Binding-site contacts:
Ligand atom OXT contacts residue VAL15 of chain 1.C at 4.0 Å.
Ligand atom C contacts residue LYS197 of chain 1.C at 3.5 Å.
Ligand atom O contacts residue LYS197 of chain 1.C at 3.8 Å.
Ligand atom CA contacts residue LYS197 of chain 1.C at 3.1 Å.
Ligand atom N contacts residue LYS197 of chain 1.C at 4.5 Å.
Ligand atom OXT contacts residue LYS197 of chain 1.C at 3.9 Å.

This small molecule binds to this protein.
Small molecule (SMILES): NCC(=O)O

Sequence of chain 1.C:
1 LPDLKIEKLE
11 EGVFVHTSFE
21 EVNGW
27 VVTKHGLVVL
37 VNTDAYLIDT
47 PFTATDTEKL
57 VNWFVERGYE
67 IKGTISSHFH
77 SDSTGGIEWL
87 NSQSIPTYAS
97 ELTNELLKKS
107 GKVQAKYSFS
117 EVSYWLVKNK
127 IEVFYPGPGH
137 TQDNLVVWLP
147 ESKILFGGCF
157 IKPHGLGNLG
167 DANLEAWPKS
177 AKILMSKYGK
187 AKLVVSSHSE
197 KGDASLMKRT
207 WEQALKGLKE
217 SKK